Sequence of chain 11.E:
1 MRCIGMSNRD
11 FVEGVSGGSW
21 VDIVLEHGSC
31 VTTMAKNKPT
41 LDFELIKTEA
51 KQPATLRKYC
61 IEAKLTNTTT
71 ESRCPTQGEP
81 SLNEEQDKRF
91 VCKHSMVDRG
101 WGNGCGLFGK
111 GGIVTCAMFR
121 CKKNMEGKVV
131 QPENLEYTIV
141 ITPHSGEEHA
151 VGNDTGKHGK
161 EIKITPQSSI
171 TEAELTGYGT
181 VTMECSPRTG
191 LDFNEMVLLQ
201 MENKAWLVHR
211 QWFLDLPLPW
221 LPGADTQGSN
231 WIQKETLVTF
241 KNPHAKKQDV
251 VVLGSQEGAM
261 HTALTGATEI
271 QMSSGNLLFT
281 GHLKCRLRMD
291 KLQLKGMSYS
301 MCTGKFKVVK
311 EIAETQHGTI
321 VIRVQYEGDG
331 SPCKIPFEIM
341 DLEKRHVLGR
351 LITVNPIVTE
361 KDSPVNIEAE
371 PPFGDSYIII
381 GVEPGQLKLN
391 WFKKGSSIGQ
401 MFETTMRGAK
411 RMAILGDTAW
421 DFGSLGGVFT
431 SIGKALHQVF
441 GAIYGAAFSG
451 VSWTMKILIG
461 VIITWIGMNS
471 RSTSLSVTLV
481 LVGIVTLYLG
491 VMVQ

Binding-site contacts:
Ligand atom C4 contacts residue ASN153 of chain 8.E at 4.2 Å.
Ligand atom C1 contacts residue HIS158 of chain 8.E at 3.8 Å.
Ligand atom O5 contacts residue GLY156 of chain 8.E at 4.3 Å.
Ligand atom N2 contacts residue HIS149 of chain 8.E at 3.4 Å.
Ligand atom C6 contacts residue THR155 of chain 8.E at 4.4 Å.
Ligand atom O6 contacts residue HIS158 of chain 8.E at 3.8 Å.
Ligand atom C5 contacts residue HIS158 of chain 8.E at 4.3 Å.
Ligand atom C1 contacts residue THR155 of chain 8.E at 3.9 Å.
Ligand atom C1 contacts residue ASN153 of chain 8.E at 1.4 Å.
Ligand atom C3 contacts residue ASN153 of chain 8.E at 3.8 Å.
Ligand atom C2 contacts residue HIS149 of chain 8.E at 3.6 Å.
Ligand atom O7 contacts residue THR155 of chain 8.E at 4.1 Å.
Ligand atom O6 contacts residue LYS157 of chain 8.E at 4.2 Å.
Ligand atom N2 contacts residue ASN153 of chain 8.E at 2.9 Å (h-bond).
Ligand atom C5 contacts residue THR155 of chain 8.E at 3.9 Å.
Ligand atom C6 contacts residue HIS158 of chain 8.E at 4.4 Å.
Ligand atom C5 contacts residue ASN153 of chain 8.E at 3.7 Å.
Ligand atom C1 contacts residue HIS149 of chain 8.E at 4.2 Å.
Ligand atom O7 contacts residue ASN153 of chain 8.E at 3.8 Å.
Ligand atom O5 contacts residue ASN153 of chain 8.E at 2.4 Å (h-bond).
Ligand atom C7 contacts residue ASN153 of chain 8.E at 3.5 Å.
Ligand atom O5 contacts residue THR155 of chain 8.E at 3.7 Å.
Ligand atom C6 contacts residue LYS157 of chain 8.E at 4.2 Å.
Ligand atom C8 contacts residue GLY102 of chain 11.E at 4.2 Å.
Ligand atom O5 contacts residue HIS158 of chain 8.E at 3.1 Å.
Ligand atom O3 contacts residue HIS149 of chain 8.E at 4.1 Å.
Ligand atom C2 contacts residue ASN153 of chain 8.E at 2.5 Å.

The protein below binds the small molecule below.
Small molecule (SMILES): CC(=O)N[C@@H]1[C@@H](O)[C@H](O)[C@@H](CO)O[C@H]1O

Sequence of chain 8.E:
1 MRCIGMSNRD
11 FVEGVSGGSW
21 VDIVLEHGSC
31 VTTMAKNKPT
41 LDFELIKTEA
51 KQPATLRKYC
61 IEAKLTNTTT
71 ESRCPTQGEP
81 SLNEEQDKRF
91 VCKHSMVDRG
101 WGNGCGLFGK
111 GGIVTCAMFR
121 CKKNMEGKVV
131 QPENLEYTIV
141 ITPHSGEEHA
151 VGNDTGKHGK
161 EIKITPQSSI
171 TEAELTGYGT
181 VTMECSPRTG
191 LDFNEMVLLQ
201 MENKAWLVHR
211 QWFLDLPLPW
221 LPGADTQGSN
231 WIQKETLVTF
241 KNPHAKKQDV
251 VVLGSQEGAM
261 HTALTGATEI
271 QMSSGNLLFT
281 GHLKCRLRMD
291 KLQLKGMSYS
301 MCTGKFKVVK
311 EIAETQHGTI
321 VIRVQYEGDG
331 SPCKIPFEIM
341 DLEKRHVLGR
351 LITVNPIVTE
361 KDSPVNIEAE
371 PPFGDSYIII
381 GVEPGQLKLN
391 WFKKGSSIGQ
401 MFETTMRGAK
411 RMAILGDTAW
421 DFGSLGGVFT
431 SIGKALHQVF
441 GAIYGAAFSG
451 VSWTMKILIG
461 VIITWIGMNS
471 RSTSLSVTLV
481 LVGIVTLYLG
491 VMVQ